Sequence of chain 1.A:
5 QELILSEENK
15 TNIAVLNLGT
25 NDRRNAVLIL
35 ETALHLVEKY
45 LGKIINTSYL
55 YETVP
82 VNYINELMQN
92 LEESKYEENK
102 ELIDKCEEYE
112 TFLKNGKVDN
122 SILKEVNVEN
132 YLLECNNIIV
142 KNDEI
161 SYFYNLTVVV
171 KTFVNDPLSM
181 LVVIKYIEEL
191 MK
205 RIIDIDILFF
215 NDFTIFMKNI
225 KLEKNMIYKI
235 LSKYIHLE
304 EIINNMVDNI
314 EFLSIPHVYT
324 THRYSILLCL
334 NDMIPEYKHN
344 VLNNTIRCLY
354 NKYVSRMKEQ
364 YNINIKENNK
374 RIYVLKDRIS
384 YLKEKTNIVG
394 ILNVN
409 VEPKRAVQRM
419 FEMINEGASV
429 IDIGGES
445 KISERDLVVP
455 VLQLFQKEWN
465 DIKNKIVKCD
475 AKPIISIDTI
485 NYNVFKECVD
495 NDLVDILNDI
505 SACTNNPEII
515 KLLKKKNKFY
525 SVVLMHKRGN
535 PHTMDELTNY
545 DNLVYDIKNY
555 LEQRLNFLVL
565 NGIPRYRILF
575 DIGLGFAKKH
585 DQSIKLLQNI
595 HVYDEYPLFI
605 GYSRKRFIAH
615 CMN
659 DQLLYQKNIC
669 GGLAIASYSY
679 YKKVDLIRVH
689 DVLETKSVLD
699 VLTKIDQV

This protein binds this small molecule.
Small molecule (SMILES): Nc1nc2nccnc2c(=O)[nH]1

Binding-site contacts:
Ligand atom C1 contacts residue LYS609 of chain 1.A at 3.8 Å.
Ligand atom N6 contacts residue PHE603 of chain 1.A at 3.4 Å.
Ligand atom C5 contacts residue PHB1 of chain 1.D at 3.6 Å.
Ligand atom O4 contacts residue GLY605 of chain 1.A at 3.3 Å (h-bond).
Ligand atom N6 contacts residue ASP575 of chain 1.A at 2.8 Å (salt-bridge).
Ligand atom O4 contacts residue PHE580 of chain 1.A at 3.9 Å.
Ligand atom C5 contacts residue GOL1 of chain 1.F at 3.6 Å.
Ligand atom N1 contacts residue ASN502 of chain 1.A at 3.1 Å (h-bond).
Ligand atom C3 contacts residue MET529 of chain 1.A at 3.6 Å (hydrophobic).
Ligand atom C4 contacts residue PHE580 of chain 1.A at 4.0 Å (hydrophobic).
Ligand atom N1 contacts residue ILE504 of chain 1.A at 3.5 Å.
Ligand atom C2 contacts residue ASP482 of chain 1.A at 3.6 Å.
Ligand atom N4 contacts residue PHE580 of chain 1.A at 3.5 Å.
Ligand atom N2 contacts residue MET529 of chain 1.A at 3.4 Å (h-bond).
Ligand atom C4 contacts residue LYS609 of chain 1.A at 3.5 Å.
Ligand atom N3 contacts residue ARG686 of chain 1.A at 3.5 Å.
Ligand atom C2 contacts residue ILE504 of chain 1.A at 3.8 Å (hydrophobic).
Ligand atom C6 contacts residue GOL1 of chain 1.F at 3.4 Å.
Ligand atom C3 contacts residue PHE603 of chain 1.A at 3.9 Å (hydrophobic).
Ligand atom C1 contacts residue PHE580 of chain 1.A at 3.8 Å (hydrophobic).
Ligand atom N3 contacts residue ILE504 of chain 1.A at 3.9 Å.
Ligand atom C4 contacts residue MET529 of chain 1.A at 3.7 Å (hydrophobic).
Ligand atom C3 contacts residue ASN502 of chain 1.A at 3.7 Å.
Ligand atom N1 contacts residue ASP482 of chain 1.A at 3.8 Å.
Ligand atom C5 contacts residue ARG686 of chain 1.A at 3.4 Å.
Ligand atom N4 contacts residue LYS609 of chain 1.A at 3.2 Å (salt-bridge).
Ligand atom N6 contacts residue VAL527 of chain 1.A at 4.0 Å.
Ligand atom C4 contacts residue ASP575 of chain 1.A at 3.8 Å.
Ligand atom C6 contacts residue ASP482 of chain 1.A at 3.4 Å.
Ligand atom N4 contacts residue ARG686 of chain 1.A at 3.4 Å (salt-bridge).
Ligand atom C1 contacts residue ARG686 of chain 1.A at 3.6 Å.
Ligand atom N2 contacts residue ASP575 of chain 1.A at 2.6 Å (salt-bridge).
Ligand atom C6 contacts residue ARG686 of chain 1.A at 3.5 Å.
Ligand atom C3 contacts residue ASP575 of chain 1.A at 3.1 Å.
Ligand atom N6 contacts residue ASN502 of chain 1.A at 2.9 Å (h-bond).
Ligand atom C2 contacts residue ARG686 of chain 1.A at 3.7 Å.
Ligand atom N1 contacts residue ARG686 of chain 1.A at 3.9 Å.
Ligand atom C5 contacts residue PHE580 of chain 1.A at 3.8 Å (hydrophobic).
Ligand atom O4 contacts residue LYS609 of chain 1.A at 2.5 Å (salt-bridge).
Ligand atom N3 contacts residue ASP482 of chain 1.A at 2.6 Å (salt-bridge).